This protein binds this small molecule.
Small molecule (SMILES): OC[C@H]1O[C@@H](O)[C@@H](O)[C@@H](O)[C@@H]1O

Binding-site contacts:
Ligand atom O3 contacts residue BMA1 of chain 5.P at 1.1 Å.
Ligand atom C3 contacts residue BMA1 of chain 5.P at 2.5 Å.
Ligand atom O2 contacts residue NAG1 of chain 5.N at 3.4 Å (h-bond).
Ligand atom O2 contacts residue BMA1 of chain 5.P at 3.0 Å (h-bond).
Ligand atom C2 contacts residue BMA1 of chain 5.P at 3.2 Å.
Ligand atom O2 contacts residue HIS2 of chain 5.B at 3.4 Å (h-bond).
Ligand atom C1 contacts residue NAG1 of chain 5.N at 1.7 Å.
Ligand atom O5 contacts residue NAG1 of chain 5.N at 2.5 Å (h-bond).
Ligand atom C5 contacts residue NAG1 of chain 5.N at 3.8 Å.
Ligand atom C2 contacts residue HIS2 of chain 5.B at 4.5 Å.
Ligand atom C3 contacts residue NAG1 of chain 5.N at 4.1 Å.
Ligand atom C2 contacts residue NAG1 of chain 5.N at 2.9 Å.
Ligand atom C4 contacts residue BMA1 of chain 5.P at 3.6 Å.
Ligand atom O4 contacts residue BMA1 of chain 5.P at 4.0 Å.
Ligand atom O6 contacts residue NAG1 of chain 5.N at 4.5 Å.

Sequence of chain 5.B:
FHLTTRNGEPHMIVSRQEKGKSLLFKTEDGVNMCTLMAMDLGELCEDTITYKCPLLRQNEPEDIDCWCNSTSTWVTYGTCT